Binding-site contacts:
Ligand atom C3 contacts residue ASN181 of chain 1.A at 3.8 Å.
Ligand atom C5 contacts residue ASN181 of chain 1.A at 3.6 Å.
Ligand atom C1 contacts residue GLN270 of chain 1.A at 4.1 Å.
Ligand atom C7 contacts residue GLU294 of chain 1.A at 3.9 Å.
Ligand atom C6 contacts residue GLU271 of chain 1.A at 3.1 Å.
Ligand atom C7 contacts residue ASN234 of chain 1.A at 4.3 Å.
Ligand atom C8 contacts residue ASN234 of chain 1.A at 3.8 Å.
Ligand atom O5 contacts residue GLN270 of chain 1.A at 3.5 Å.
Ligand atom N2 contacts residue ASN181 of chain 1.A at 2.9 Å (h-bond).
Ligand atom C7 contacts residue ASN181 of chain 1.A at 3.5 Å.
Ligand atom C7 contacts residue TYR292 of chain 1.A at 4.4 Å (hydrophobic).
Ligand atom C1 contacts residue ASN181 of chain 1.A at 1.4 Å.
Ligand atom C1 contacts residue GLU294 of chain 1.A at 4.4 Å.
Ligand atom O6 contacts residue GLN270 of chain 1.A at 4.0 Å.
Ligand atom C5 contacts residue GLN270 of chain 1.A at 4.5 Å.
Ligand atom C8 contacts residue ASN181 of chain 1.A at 4.3 Å.
Ligand atom C2 contacts residue ASN181 of chain 1.A at 2.5 Å.
Ligand atom C4 contacts residue ASN181 of chain 1.A at 4.3 Å.
Ligand atom C8 contacts residue PHE184 of chain 1.A at 3.6 Å (hydrophobic).
Ligand atom O5 contacts residue THR183 of chain 1.A at 3.7 Å.
Ligand atom C3 contacts residue GLU294 of chain 1.A at 3.2 Å.
Ligand atom O6 contacts residue GLU271 of chain 1.A at 2.5 Å (salt-bridge).
Ligand atom N2 contacts residue THR183 of chain 1.A at 3.4 Å (h-bond).
Ligand atom C8 contacts residue GLU294 of chain 1.A at 4.0 Å.
Ligand atom O7 contacts residue ASN234 of chain 1.A at 3.8 Å.
Ligand atom N2 contacts residue GLU271 of chain 1.A at 4.4 Å.
Ligand atom C6 contacts residue GLN270 of chain 1.A at 4.1 Å.
Ligand atom C1 contacts residue THR183 of chain 1.A at 2.9 Å.
Ligand atom C2 contacts residue THR183 of chain 1.A at 3.5 Å.
Ligand atom O7 contacts residue THR183 of chain 1.A at 4.3 Å.
Ligand atom O7 contacts residue ASN181 of chain 1.A at 3.7 Å.
Ligand atom C2 contacts residue GLU294 of chain 1.A at 3.6 Å.
Ligand atom O3 contacts residue GLU294 of chain 1.A at 3.3 Å (salt-bridge).
Ligand atom C3 contacts residue THR183 of chain 1.A at 3.6 Å.
Ligand atom C8 contacts residue TYR292 of chain 1.A at 3.1 Å (hydrophobic).
Ligand atom N2 contacts residue GLU294 of chain 1.A at 3.0 Å (salt-bridge).
Ligand atom O5 contacts residue ASN181 of chain 1.A at 2.4 Å (h-bond).
Ligand atom C4 contacts residue THR183 of chain 1.A at 4.1 Å.
Ligand atom C5 contacts residue THR183 of chain 1.A at 3.6 Å.

The protein below binds the small molecule below.
Small molecule (SMILES): CC(=O)N[C@H]1[C@H](O[C@H]2[C@H](O)[C@@H](NC(C)=O)CO[C@@H]2CO)O[C@H](CO)[C@@H](O)[C@@H]1O

Sequence of chain 1.A:
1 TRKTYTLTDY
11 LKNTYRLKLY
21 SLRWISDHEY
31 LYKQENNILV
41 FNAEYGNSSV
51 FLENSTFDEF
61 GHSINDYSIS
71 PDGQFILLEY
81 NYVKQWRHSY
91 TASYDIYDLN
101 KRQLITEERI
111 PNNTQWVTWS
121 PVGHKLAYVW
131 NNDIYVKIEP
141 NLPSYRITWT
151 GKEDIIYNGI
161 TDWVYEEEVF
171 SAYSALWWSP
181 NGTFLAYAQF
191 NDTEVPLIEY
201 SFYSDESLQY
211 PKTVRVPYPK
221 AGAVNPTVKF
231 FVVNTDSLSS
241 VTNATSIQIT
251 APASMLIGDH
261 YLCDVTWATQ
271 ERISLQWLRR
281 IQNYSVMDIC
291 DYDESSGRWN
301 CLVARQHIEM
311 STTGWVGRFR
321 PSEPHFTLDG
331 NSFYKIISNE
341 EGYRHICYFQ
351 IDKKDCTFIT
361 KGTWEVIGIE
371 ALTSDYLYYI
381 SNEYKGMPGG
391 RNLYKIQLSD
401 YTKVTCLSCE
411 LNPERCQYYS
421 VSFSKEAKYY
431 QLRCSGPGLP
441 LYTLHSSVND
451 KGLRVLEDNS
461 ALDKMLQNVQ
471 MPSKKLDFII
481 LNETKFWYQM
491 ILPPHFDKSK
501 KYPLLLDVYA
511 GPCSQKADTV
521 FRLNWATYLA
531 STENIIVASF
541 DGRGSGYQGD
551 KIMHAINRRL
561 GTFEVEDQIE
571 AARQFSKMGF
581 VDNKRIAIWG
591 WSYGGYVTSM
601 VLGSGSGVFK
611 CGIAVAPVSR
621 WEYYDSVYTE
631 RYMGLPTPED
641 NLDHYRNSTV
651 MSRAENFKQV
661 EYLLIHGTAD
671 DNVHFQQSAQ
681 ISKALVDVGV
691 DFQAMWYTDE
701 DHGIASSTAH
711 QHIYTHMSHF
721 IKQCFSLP